Binding-site contacts:
Ligand atom OXT contacts residue TYR116 of chain 1.B at 2.5 Å (h-bond).
Ligand atom O3 contacts residue SER118 of chain 1.B at 2.6 Å (h-bond).
Ligand atom CB contacts residue THR127 of chain 1.B at 4.3 Å.
Ligand atom CA contacts residue ILE120 of chain 1.B at 4.0 Å (hydrophobic).
Ligand atom OXT contacts residue ARG98 of chain 1.B at 3.1 Å (salt-bridge).
Ligand atom O contacts residue TYR116 of chain 1.B at 4.1 Å.
Ligand atom CA contacts residue TYR116 of chain 1.B at 3.5 Å (hydrophobic).
Ligand atom C contacts residue SER118 of chain 1.B at 4.4 Å.
Ligand atom OXT contacts residue LEU95 of chain 1.B at 3.6 Å.
Ligand atom C contacts residue TYR116 of chain 1.B at 3.3 Å (hydrophobic).
Ligand atom CB contacts residue LEU95 of chain 1.B at 3.8 Å (hydrophobic).
Ligand atom C contacts residue ILE125 of chain 1.B at 4.4 Å (hydrophobic).
Ligand atom CB contacts residue ILE120 of chain 1.B at 4.3 Å (hydrophobic).
Ligand atom CA contacts residue ARG119 of chain 1.B at 4.3 Å.
Ligand atom CA contacts residue LEU95 of chain 1.B at 4.3 Å (hydrophobic).
Ligand atom O contacts residue LEU95 of chain 1.B at 3.6 Å.
Ligand atom CA contacts residue SER118 of chain 1.B at 3.8 Å.
Ligand atom O3 contacts residue ILE125 of chain 1.B at 3.4 Å.
Ligand atom CA contacts residue ILE125 of chain 1.B at 3.7 Å (hydrophobic).
Ligand atom C contacts residue LEU95 of chain 1.B at 3.7 Å (hydrophobic).
Ligand atom O contacts residue ARG98 of chain 1.B at 3.2 Å (salt-bridge).
Ligand atom CB contacts residue ILE125 of chain 1.B at 4.1 Å (hydrophobic).
Ligand atom C contacts residue ARG119 of chain 1.B at 3.8 Å.
Ligand atom CB contacts residue TYR116 of chain 1.B at 3.6 Å (hydrophobic).
Ligand atom C contacts residue ARG98 of chain 1.B at 3.9 Å.
Ligand atom O3 contacts residue TYR116 of chain 1.B at 4.3 Å.
Ligand atom CB contacts residue TYR74 of chain 1.B at 4.0 Å (hydrophobic).
Ligand atom O3 contacts residue ARG119 of chain 1.B at 3.9 Å.
Ligand atom OXT contacts residue PHE100 of chain 1.B at 4.2 Å.
Ligand atom CB contacts residue VAL144 of chain 1.B at 4.2 Å (hydrophobic).
Ligand atom O contacts residue ILE120 of chain 1.B at 4.0 Å.
Ligand atom O contacts residue ARG119 of chain 1.B at 2.8 Å (salt-bridge).
Ligand atom CB contacts residue ALA146 of chain 1.B at 4.5 Å (hydrophobic).
Ligand atom O3 contacts residue ILE120 of chain 1.B at 3.9 Å.
Ligand atom O contacts residue SER118 of chain 1.B at 3.9 Å.

Sequence of chain 1.B:
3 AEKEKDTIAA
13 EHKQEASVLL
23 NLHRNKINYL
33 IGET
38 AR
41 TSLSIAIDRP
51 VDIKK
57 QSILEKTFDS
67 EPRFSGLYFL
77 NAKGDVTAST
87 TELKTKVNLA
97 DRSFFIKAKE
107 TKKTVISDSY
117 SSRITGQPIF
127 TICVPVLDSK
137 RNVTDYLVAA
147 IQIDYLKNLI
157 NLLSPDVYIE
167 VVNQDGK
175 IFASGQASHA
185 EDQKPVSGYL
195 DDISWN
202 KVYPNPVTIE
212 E

The small molecule below binds the protein below.
Small molecule (SMILES): CC(=O)C(=O)O